Binding-site contacts:
Ligand atom N2 contacts residue THR144 of chain 1.B at 2.9 Å (h-bond).
Ligand atom C3 contacts residue THR144 of chain 1.B at 3.8 Å.
Ligand atom N2 contacts residue GLU191 of chain 1.B at 3.8 Å.
Ligand atom C7 contacts residue ASN174 of chain 1.B at 3.2 Å.
Ligand atom O4 contacts residue TYR63 of chain 1.B at 3.8 Å.
Ligand atom C3 contacts residue GLU191 of chain 1.B at 3.6 Å.
Ligand atom C7 contacts residue GLU191 of chain 1.B at 3.6 Å.
Ligand atom O2 contacts residue GLU191 of chain 1.B at 2.9 Å (salt-bridge).
Ligand atom O1 contacts residue GLY142 of chain 1.B at 3.3 Å.
Ligand atom O1 contacts residue ALA143 of chain 1.B at 2.8 Å (h-bond).
Ligand atom N3 contacts residue TYR63 of chain 1.B at 3.8 Å.
Ligand atom C8 contacts residue THR194 of chain 1.B at 3.2 Å.
Ligand atom C10 contacts residue THR92 of chain 1.B at 3.7 Å.
Ligand atom O4 contacts residue ALA143 of chain 1.B at 3.3 Å (h-bond).
Ligand atom N3 contacts residue ASN174 of chain 1.B at 3.1 Å (h-bond).
Ligand atom O3 contacts residue LEU91 of chain 1.B at 3.6 Å.
Ligand atom C6 contacts residue GLU191 of chain 1.B at 3.5 Å.
Ligand atom C4 contacts residue ASN174 of chain 1.B at 3.7 Å.
Ligand atom O3 contacts residue THR92 of chain 1.B at 3.1 Å (h-bond).
Ligand atom C9 contacts residue GLU191 of chain 1.B at 3.6 Å.
Ligand atom C3 contacts residue ASN174 of chain 1.B at 3.8 Å.
Ligand atom C9 contacts residue THR92 of chain 1.B at 3.3 Å.
Ligand atom C1 contacts residue GLU191 of chain 1.B at 3.1 Å.
Ligand atom O2 contacts residue THR144 of chain 1.B at 3.8 Å.
Ligand atom C6 contacts residue TYR63 of chain 1.B at 3.3 Å (hydrophobic).
Ligand atom O1 contacts residue THR144 of chain 1.B at 3.2 Å (h-bond).
Ligand atom O4 contacts residue ARG97 of chain 1.B at 2.7 Å (salt-bridge).
Ligand atom C4 contacts residue GLU191 of chain 1.B at 3.2 Å.
Ligand atom O2 contacts residue MET190 of chain 1.B at 3.1 Å.
Ligand atom C2 contacts residue THR144 of chain 1.B at 3.6 Å.
Ligand atom O3 contacts residue PRO90 of chain 1.B at 3.7 Å.
Ligand atom N4 contacts residue PRO90 of chain 1.B at 3.1 Å (h-bond).
Ligand atom N4 contacts residue GLU191 of chain 1.B at 3.2 Å (salt-bridge).
Ligand atom O3 contacts residue TYR63 of chain 1.B at 3.5 Å.
Ligand atom N4 contacts residue THR92 of chain 1.B at 2.6 Å (h-bond).
Ligand atom O2 contacts residue ASN174 of chain 1.B at 3.8 Å.
Ligand atom C7 contacts residue THR194 of chain 1.B at 3.4 Å.
Ligand atom O3 contacts residue ARG97 of chain 1.B at 2.9 Å (salt-bridge).
Ligand atom C10 contacts residue ARG97 of chain 1.B at 3.4 Å.
Ligand atom N1 contacts residue GLU191 of chain 1.B at 3.6 Å (salt-bridge).

Sequence of chain 1.B:
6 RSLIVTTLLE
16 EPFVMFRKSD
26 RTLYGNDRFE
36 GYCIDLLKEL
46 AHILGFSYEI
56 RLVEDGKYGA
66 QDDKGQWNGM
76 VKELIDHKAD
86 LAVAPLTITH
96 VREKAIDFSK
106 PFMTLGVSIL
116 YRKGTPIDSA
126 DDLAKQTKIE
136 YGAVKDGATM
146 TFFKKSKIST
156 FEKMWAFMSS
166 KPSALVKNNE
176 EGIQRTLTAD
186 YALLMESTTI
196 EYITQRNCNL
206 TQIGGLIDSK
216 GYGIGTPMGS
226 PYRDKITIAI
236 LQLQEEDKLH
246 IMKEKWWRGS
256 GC

This protein binds this small molecule.
Small molecule (SMILES): CN1Cc2c(n(C[C@H](N)C(=O)O)c(=O)[nH]c2=O)C1